Sequence of chain 1.B:
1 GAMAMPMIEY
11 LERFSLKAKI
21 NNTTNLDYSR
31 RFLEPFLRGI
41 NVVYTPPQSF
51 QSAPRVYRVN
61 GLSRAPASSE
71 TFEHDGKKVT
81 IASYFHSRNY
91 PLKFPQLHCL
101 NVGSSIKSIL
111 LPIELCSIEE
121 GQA

Binding-site contacts:
Ligand atom O2 contacts residue ILE109 of chain 1.B at 3.9 Å.
Ligand atom N3 contacts residue LYS107 of chain 1.B at 4.0 Å.
Ligand atom C1' contacts residue LYS107 of chain 1.B at 3.9 Å.
Ligand atom C4 contacts residue TYR57 of chain 1.B at 3.8 Å (hydrophobic).
Ligand atom O2 contacts residue ILE81 of chain 1.B at 3.8 Å.
Ligand atom O3' contacts residue ILE81 of chain 1.B at 3.9 Å.
Ligand atom C8 contacts residue TYR57 of chain 1.B at 3.2 Å (hydrophobic).
Ligand atom OP1 contacts residue ARG55 of chain 1.B at 3.1 Å (salt-bridge).
Ligand atom O5' contacts residue TYR57 of chain 1.B at 2.9 Å (h-bond).
Ligand atom O4' contacts residue TYR57 of chain 1.B at 3.0 Å (h-bond).
Ligand atom C1' contacts residue TYR57 of chain 1.B at 3.8 Å (hydrophobic).
Ligand atom C4' contacts residue ILE109 of chain 1.B at 3.5 Å (hydrophobic).
Ligand atom C1' contacts residue ILE109 of chain 1.B at 3.6 Å (hydrophobic).
Ligand atom O4' contacts residue LEU111 of chain 1.B at 4.0 Å.
Ligand atom P contacts residue TYR57 of chain 1.B at 3.8 Å.
Ligand atom C2 contacts residue LEU110 of chain 1.B at 3.6 Å (hydrophobic).
Ligand atom O3' contacts residue PHE85 of chain 1.B at 3.1 Å.
Ligand atom O2 contacts residue LEU110 of chain 1.B at 2.8 Å (h-bond).
Ligand atom C2' contacts residue ILE81 of chain 1.B at 3.8 Å (hydrophobic).
Ligand atom N7 contacts residue ARG55 of chain 1.B at 3.1 Å (salt-bridge).
Ligand atom C5' contacts residue LEU111 of chain 1.B at 4.0 Å (hydrophobic).
Ligand atom N7 contacts residue TYR57 of chain 1.B at 3.7 Å.
Ligand atom O3' contacts residue LEU111 of chain 1.B at 3.1 Å.
Ligand atom C4' contacts residue LEU111 of chain 1.B at 3.7 Å (hydrophobic).
Ligand atom O4' contacts residue ILE109 of chain 1.B at 3.1 Å.
Ligand atom OP1 contacts residue TYR57 of chain 1.B at 3.4 Å (h-bond).
Ligand atom C3' contacts residue LEU111 of chain 1.B at 4.0 Å (hydrophobic).
Ligand atom O4' contacts residue LEU110 of chain 1.B at 4.0 Å.
Ligand atom N9 contacts residue TYR57 of chain 1.B at 3.3 Å (h-bond).
Ligand atom O3' contacts residue LEU110 of chain 1.B at 3.1 Å (h-bond).
Ligand atom OP2 contacts residue TYR44 of chain 1.B at 2.9 Å.
Ligand atom C5' contacts residue TYR57 of chain 1.B at 4.0 Å (hydrophobic).
Ligand atom C3' contacts residue LEU110 of chain 1.B at 3.9 Å (hydrophobic).
Ligand atom C8 contacts residue ARG55 of chain 1.B at 3.0 Å.
Ligand atom C5 contacts residue TYR57 of chain 1.B at 4.0 Å (hydrophobic).
Ligand atom C1' contacts residue LEU110 of chain 1.B at 3.3 Å (hydrophobic).
Ligand atom O3' contacts residue ILE109 of chain 1.B at 4.0 Å.
Ligand atom C2' contacts residue LEU110 of chain 1.B at 3.8 Å (hydrophobic).
Ligand atom C3' contacts residue PHE85 of chain 1.B at 3.9 Å (hydrophobic).
Ligand atom C5' contacts residue ILE109 of chain 1.B at 3.8 Å (hydrophobic).

A small-molecule ligand and the protein it binds are described below.
Small molecule (SMILES): Nc1ccn([C@H]2C[C@H](O)[C@@H](CO[P](=O)(O)O[C@H]3C[C@H](n4cnc5c4NC=NC5N)O[C@@H]3COP(=O)=O)O2)c(=O)n1